Sequence of chain 4.A:
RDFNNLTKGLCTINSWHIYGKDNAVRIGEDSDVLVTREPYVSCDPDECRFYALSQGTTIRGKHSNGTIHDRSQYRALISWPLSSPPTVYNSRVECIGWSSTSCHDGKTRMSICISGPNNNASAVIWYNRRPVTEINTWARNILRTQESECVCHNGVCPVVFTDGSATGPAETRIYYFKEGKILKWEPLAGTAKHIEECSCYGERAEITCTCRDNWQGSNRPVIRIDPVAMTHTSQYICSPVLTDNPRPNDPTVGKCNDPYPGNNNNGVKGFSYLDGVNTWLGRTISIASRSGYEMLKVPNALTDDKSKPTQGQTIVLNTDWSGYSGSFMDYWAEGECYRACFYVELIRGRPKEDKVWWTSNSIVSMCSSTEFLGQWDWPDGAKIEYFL

Sequence of chain 1.A:
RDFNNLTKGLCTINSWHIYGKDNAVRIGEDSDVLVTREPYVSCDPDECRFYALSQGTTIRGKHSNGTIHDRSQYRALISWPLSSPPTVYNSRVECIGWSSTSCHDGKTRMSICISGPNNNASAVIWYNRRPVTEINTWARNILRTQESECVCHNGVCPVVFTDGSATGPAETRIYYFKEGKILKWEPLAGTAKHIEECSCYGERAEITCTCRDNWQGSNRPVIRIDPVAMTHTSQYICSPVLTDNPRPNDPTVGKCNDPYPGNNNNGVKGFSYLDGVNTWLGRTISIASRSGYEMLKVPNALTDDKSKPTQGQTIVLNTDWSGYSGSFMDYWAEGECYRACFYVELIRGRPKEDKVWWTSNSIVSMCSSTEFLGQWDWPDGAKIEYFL

The small molecule below binds the protein below.
Small molecule (SMILES): CC(=O)N[C@H]1[C@H](O[C@H]2[C@H](O)[C@@H](NC(C)=O)CO[C@@H]2CO)O[C@H](CO)[C@@H](O)[C@@H]1O

Binding-site contacts:
Ligand atom C1 contacts residue TRP357 of chain 4.A at 3.7 Å (hydrophobic).
Ligand atom O7 contacts residue ASN65 of chain 4.A at 4.2 Å.
Ligand atom N2 contacts residue TRP357 of chain 4.A at 3.7 Å.
Ligand atom C4 contacts residue ASN65 of chain 4.A at 4.2 Å.
Ligand atom O5 contacts residue ASN65 of chain 4.A at 2.4 Å (h-bond).
Ligand atom C3 contacts residue TRP357 of chain 4.A at 3.8 Å (hydrophobic).
Ligand atom N2 contacts residue ASN65 of chain 4.A at 2.8 Å (h-bond).
Ligand atom C4 contacts residue TRP357 of chain 4.A at 4.2 Å (hydrophobic).
Ligand atom C7 contacts residue TRP357 of chain 4.A at 4.4 Å (hydrophobic).
Ligand atom O5 contacts residue TRP357 of chain 4.A at 4.3 Å.
Ligand atom C7 contacts residue ASN65 of chain 4.A at 3.0 Å.
Ligand atom O7 contacts residue TRP357 of chain 4.A at 3.8 Å.
Ligand atom C2 contacts residue ASN65 of chain 4.A at 2.4 Å.
Ligand atom C5 contacts residue TRP357 of chain 4.A at 3.8 Å (hydrophobic).
Ligand atom C1 contacts residue ASN65 of chain 4.A at 1.5 Å.
Ligand atom C8 contacts residue TYR386 of chain 1.A at 3.7 Å (hydrophobic).
Ligand atom C2 contacts residue TRP357 of chain 4.A at 4.3 Å (hydrophobic).
Ligand atom C8 contacts residue ASN65 of chain 4.A at 2.6 Å.
Ligand atom C5 contacts residue ASN65 of chain 4.A at 3.7 Å.
Ligand atom C3 contacts residue ASN65 of chain 4.A at 3.7 Å.
Ligand atom O4 contacts residue TRP357 of chain 4.A at 3.8 Å.